Sequence of chain 2.C:
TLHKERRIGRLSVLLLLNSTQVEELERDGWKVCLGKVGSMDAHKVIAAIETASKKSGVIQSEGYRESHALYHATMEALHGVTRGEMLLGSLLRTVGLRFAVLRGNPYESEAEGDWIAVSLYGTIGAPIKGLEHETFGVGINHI

Sequence of chain 3.C:
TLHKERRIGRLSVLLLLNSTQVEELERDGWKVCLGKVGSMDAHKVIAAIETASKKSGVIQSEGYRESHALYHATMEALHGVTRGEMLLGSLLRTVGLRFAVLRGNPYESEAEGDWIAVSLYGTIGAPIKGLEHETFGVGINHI

A small-molecule ligand and the protein it binds are described below.
Small molecule (SMILES): N[C@@H](Cc1c[nH]c[nH+]1)C(=O)O

Binding-site contacts:
Ligand atom CA contacts residue TYR75 of chain 2.C at 3.7 Å (hydrophobic).
Ligand atom O contacts residue MG1 of chain 3.E at 2.3 Å.
Ligand atom CD2 contacts residue TYR75 of chain 2.C at 3.4 Å (hydrophobic).
Ligand atom CB contacts residue GLY129 of chain 3.C at 3.5 Å.
Ligand atom N contacts residue HIS137 of chain 3.C at 3.4 Å (h-bond).
Ligand atom CD2 contacts residue ARG97 of chain 3.C at 3.8 Å.
Ligand atom NE2 contacts residue GLY129 of chain 3.C at 3.8 Å.
Ligand atom CA contacts residue HIS76 of chain 2.C at 4.0 Å.
Ligand atom CG contacts residue GLY129 of chain 3.C at 3.3 Å.
Ligand atom CG contacts residue ALA130 of chain 3.C at 3.6 Å (hydrophobic).
Ligand atom ND1 contacts residue GLY129 of chain 3.C at 3.4 Å.
Ligand atom C contacts residue ILE128 of chain 3.C at 4.0 Å (hydrophobic).
Ligand atom CD2 contacts residue GLY129 of chain 3.C at 3.5 Å.
Ligand atom O contacts residue ARG87 of chain 3.C at 2.9 Å (salt-bridge).
Ligand atom C contacts residue ARG97 of chain 3.C at 3.7 Å.
Ligand atom CB contacts residue TYR68 of chain 2.C at 4.0 Å (hydrophobic).
Ligand atom CG contacts residue TYR75 of chain 2.C at 3.9 Å (hydrophobic).
Ligand atom OXT contacts residue ILE128 of chain 3.C at 3.4 Å.
Ligand atom NE2 contacts residue TYR75 of chain 2.C at 3.4 Å.
Ligand atom CE1 contacts residue GLY129 of chain 3.C at 3.8 Å.
Ligand atom OXT contacts residue ARG97 of chain 3.C at 2.7 Å (salt-bridge).
Ligand atom CE1 contacts residue ALA130 of chain 3.C at 3.2 Å (hydrophobic).
Ligand atom CE1 contacts residue TYR68 of chain 2.C at 3.5 Å (hydrophobic).
Ligand atom O contacts residue HIS137 of chain 3.C at 3.1 Å (h-bond).
Ligand atom ND1 contacts residue ALA130 of chain 3.C at 3.4 Å (h-bond).
Ligand atom CD2 contacts residue ALA130 of chain 3.C at 3.5 Å (hydrophobic).
Ligand atom CA contacts residue MG1 of chain 3.E at 3.3 Å.
Ligand atom C contacts residue HIS137 of chain 3.C at 3.8 Å.
Ligand atom N contacts residue HIS72 of chain 2.C at 3.3 Å.
Ligand atom C contacts residue ARG87 of chain 3.C at 3.3 Å.
Ligand atom CG contacts residue TYR68 of chain 2.C at 3.7 Å (hydrophobic).
Ligand atom O contacts residue HIS76 of chain 2.C at 3.5 Å (h-bond).
Ligand atom CB contacts residue TYR75 of chain 2.C at 4.0 Å (hydrophobic).
Ligand atom OXT contacts residue ARG87 of chain 3.C at 2.8 Å (salt-bridge).
Ligand atom NE2 contacts residue ALA130 of chain 3.C at 3.2 Å (h-bond).
Ligand atom N contacts residue MG1 of chain 3.E at 2.5 Å.
Ligand atom N contacts residue HIS76 of chain 2.C at 3.6 Å.
Ligand atom ND1 contacts residue TYR68 of chain 2.C at 2.7 Å (h-bond).
Ligand atom C contacts residue MG1 of chain 3.E at 3.2 Å.
Ligand atom N contacts residue TYR68 of chain 2.C at 3.0 Å (h-bond).